Binding-site contacts:
Ligand atom C01 contacts residue HIS76 of chain 1.A at 3.5 Å.
Ligand atom N08 contacts residue ARG174 of chain 1.A at 2.9 Å (salt-bridge).
Ligand atom O39 contacts residue ALA175 of chain 1.A at 3.1 Å.
Ligand atom C33 contacts residue HIS76 of chain 1.A at 3.6 Å.
Ligand atom O29 contacts residue THR61 of chain 1.A at 3.6 Å.
Ligand atom C31 contacts residue GLN60 of chain 1.A at 3.4 Å.
Ligand atom N25 contacts residue HIS76 of chain 1.A at 3.0 Å (h-bond).
Ligand atom O29 contacts residue GLY156 of chain 1.A at 3.2 Å.
Ligand atom O20 contacts residue TYR75 of chain 1.A at 3.3 Å.
Ligand atom C22 contacts residue ARG174 of chain 1.A at 3.6 Å.
Ligand atom C02 contacts residue HIS76 of chain 1.A at 3.4 Å.
Ligand atom C35 contacts residue PHE173 of chain 1.A at 3.3 Å (hydrophobic).
Ligand atom C06 contacts residue HIS76 of chain 1.A at 3.4 Å.
Ligand atom C44 contacts residue ALA176 of chain 1.A at 3.6 Å (hydrophobic).
Ligand atom O28 contacts residue GLY156 of chain 1.A at 2.9 Å (h-bond).
Ligand atom S27 contacts residue SER158 of chain 1.A at 3.5 Å (h-bond).
Ligand atom C23 contacts residue SER158 of chain 1.A at 3.5 Å.
Ligand atom C32 contacts residue HIS76 of chain 1.A at 3.4 Å.
Ligand atom C16 contacts residue HIS76 of chain 1.A at 3.5 Å.
Ligand atom N40 contacts residue ALA176 of chain 1.A at 2.8 Å (h-bond).
Ligand atom O26 contacts residue GLY156 of chain 1.A at 3.0 Å (h-bond).
Ligand atom C21 contacts residue SO41 of chain 1.I at 3.3 Å.
Ligand atom O42 contacts residue ALA176 of chain 1.A at 3.5 Å (h-bond).
Ligand atom C19 contacts residue ASP100 of chain 1.A at 3.5 Å.
Ligand atom C33 contacts residue GLN60 of chain 1.A at 3.3 Å.
Ligand atom O29 contacts residue SER158 of chain 1.A at 2.9 Å (h-bond).
Ligand atom C37 contacts residue ALA175 of chain 1.A at 3.6 Å (hydrophobic).
Ligand atom N08 contacts residue HIS76 of chain 1.A at 3.2 Å (h-bond).
Ligand atom O26 contacts residue LEU154 of chain 1.A at 3.5 Å (h-bond).
Ligand atom C31 contacts residue THR61 of chain 1.A at 3.6 Å.
Ligand atom C19 contacts residue VAL97 of chain 1.A at 3.4 Å (hydrophobic).
Ligand atom C34 contacts residue LEU154 of chain 1.A at 3.6 Å (hydrophobic).
Ligand atom O29 contacts residue PHE62 of chain 1.A at 3.3 Å.
Ligand atom C13 contacts residue ASP100 of chain 1.A at 3.5 Å.
Ligand atom O26 contacts residue SER157 of chain 1.A at 3.5 Å (h-bond).
Ligand atom O26 contacts residue SER158 of chain 1.A at 3.4 Å (h-bond).
Ligand atom N14 contacts residue ASP100 of chain 1.A at 3.5 Å (salt-bridge).
Ligand atom N25 contacts residue SER158 of chain 1.A at 3.3 Å (h-bond).
Ligand atom O39 contacts residue ALA176 of chain 1.A at 2.9 Å (h-bond).
Ligand atom C18 contacts residue VAL97 of chain 1.A at 3.4 Å (hydrophobic).

Sequence of chain 1.A:
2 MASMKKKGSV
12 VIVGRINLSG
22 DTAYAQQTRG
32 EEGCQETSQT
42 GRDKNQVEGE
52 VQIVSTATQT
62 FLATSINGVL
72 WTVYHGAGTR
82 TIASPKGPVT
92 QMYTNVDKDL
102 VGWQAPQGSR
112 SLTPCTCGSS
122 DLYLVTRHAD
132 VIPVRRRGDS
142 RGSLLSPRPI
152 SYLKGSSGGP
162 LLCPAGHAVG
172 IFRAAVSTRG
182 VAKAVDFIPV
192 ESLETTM

The protein below binds the small molecule below.
Small molecule (SMILES): COc1ccc2nc(C)c(O[C@@H]3C[C@H]4C(=O)N[C@]5(C(=O)NS(=O)(=O)C6(C)CC6)C[C@H]5/C=C\CCCCC[C@H](NC(=O)O[C@@H](C)C(F)(F)F)C(=O)N4C3)nc2c1